Binding-site contacts:
Ligand atom O6 contacts residue MET151 of chain 55.A at 4.0 Å.
Ligand atom O5 contacts residue MET151 of chain 55.A at 3.9 Å.
Ligand atom N2 contacts residue ASN154 of chain 55.A at 2.9 Å (h-bond).
Ligand atom C3 contacts residue ASN154 of chain 55.A at 3.8 Å.
Ligand atom C1 contacts residue ASN154 of chain 55.A at 1.4 Å.
Ligand atom C8 contacts residue ASN154 of chain 55.A at 2.8 Å.
Ligand atom C4 contacts residue ASN154 of chain 55.A at 4.3 Å.
Ligand atom N2 contacts residue THR156 of chain 55.A at 4.3 Å.
Ligand atom O7 contacts residue ASN154 of chain 55.A at 4.3 Å.
Ligand atom C5 contacts residue THR156 of chain 55.A at 4.1 Å.
Ligand atom O5 contacts residue ASN154 of chain 55.A at 2.3 Å (h-bond).
Ligand atom C5 contacts residue ASN154 of chain 55.A at 3.7 Å.
Ligand atom C2 contacts residue ASN154 of chain 55.A at 2.5 Å.
Ligand atom O5 contacts residue THR156 of chain 55.A at 3.9 Å.
Ligand atom C1 contacts residue THR156 of chain 55.A at 3.2 Å.
Ligand atom C2 contacts residue THR156 of chain 55.A at 4.2 Å.
Ligand atom C3 contacts residue THR156 of chain 55.A at 4.5 Å.
Ligand atom C6 contacts residue MET151 of chain 55.A at 4.0 Å (hydrophobic).
Ligand atom C7 contacts residue ASN154 of chain 55.A at 3.3 Å.

Sequence of chain 55.A:
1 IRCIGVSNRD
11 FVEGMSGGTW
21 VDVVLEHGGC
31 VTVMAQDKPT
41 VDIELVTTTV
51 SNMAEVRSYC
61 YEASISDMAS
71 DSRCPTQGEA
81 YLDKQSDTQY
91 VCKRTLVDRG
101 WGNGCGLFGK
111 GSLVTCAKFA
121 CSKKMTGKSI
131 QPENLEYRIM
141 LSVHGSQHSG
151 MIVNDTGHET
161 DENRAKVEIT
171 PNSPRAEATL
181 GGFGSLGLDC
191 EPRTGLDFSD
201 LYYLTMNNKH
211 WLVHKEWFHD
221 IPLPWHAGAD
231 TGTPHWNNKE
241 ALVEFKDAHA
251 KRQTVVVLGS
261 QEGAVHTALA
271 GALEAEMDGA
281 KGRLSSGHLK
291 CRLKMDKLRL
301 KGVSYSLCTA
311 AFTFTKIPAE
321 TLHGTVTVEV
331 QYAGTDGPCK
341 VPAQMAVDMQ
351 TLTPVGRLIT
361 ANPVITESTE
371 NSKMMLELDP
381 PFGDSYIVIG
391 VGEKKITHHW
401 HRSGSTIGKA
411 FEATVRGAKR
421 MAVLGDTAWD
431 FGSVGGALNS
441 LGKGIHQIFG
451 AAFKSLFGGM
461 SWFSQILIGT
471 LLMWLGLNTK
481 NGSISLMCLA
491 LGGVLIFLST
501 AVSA

A protein and the small-molecule ligand that binds it are described below.
Small molecule (SMILES): CC(=O)N[C@@H]1[C@@H](O)[C@H](O)[C@@H](CO)O[C@H]1O